A protein and the small-molecule ligand that binds it are described below.
Small molecule (SMILES): OC[C@H]1OC=C(O)[C@@H]1O

Sequence of chain 1.B:
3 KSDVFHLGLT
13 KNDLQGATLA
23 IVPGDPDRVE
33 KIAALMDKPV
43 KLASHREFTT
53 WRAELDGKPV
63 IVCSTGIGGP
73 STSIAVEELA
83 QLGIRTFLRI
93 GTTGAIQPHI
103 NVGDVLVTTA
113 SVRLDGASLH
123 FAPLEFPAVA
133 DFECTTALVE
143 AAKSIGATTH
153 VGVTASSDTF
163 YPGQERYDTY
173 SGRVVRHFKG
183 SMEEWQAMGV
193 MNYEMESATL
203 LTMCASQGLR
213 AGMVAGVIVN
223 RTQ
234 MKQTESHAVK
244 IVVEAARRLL

Binding-site contacts:
Ligand atom C2 contacts residue ARG91 of chain 1.B at 3.7 Å.
Ligand atom C2 contacts residue URF1 of chain 1.J at 3.9 Å.
Ligand atom C1 contacts residue GLU196 of chain 1.B at 3.7 Å.
Ligand atom O3 contacts residue ILE69 of chain 1.B at 3.3 Å.
Ligand atom O4 contacts residue URF1 of chain 1.J at 2.7 Å (h-bond).
Ligand atom O5 contacts residue URF1 of chain 1.J at 3.8 Å.
Ligand atom C4 contacts residue ARG48 of chain 1.A at 4.0 Å.
Ligand atom C3 contacts residue ILE69 of chain 1.B at 4.0 Å (hydrophobic).
Ligand atom O5 contacts residue PHE162 of chain 1.B at 3.9 Å.
Ligand atom O2 contacts residue SO41 of chain 1.K at 3.3 Å (h-bond).
Ligand atom C1 contacts residue ARG91 of chain 1.B at 4.0 Å.
Ligand atom C4 contacts residue SO41 of chain 1.K at 3.4 Å.
Ligand atom O4 contacts residue THR94 of chain 1.B at 3.4 Å (h-bond).
Ligand atom C1 contacts residue THR94 of chain 1.B at 2.9 Å.
Ligand atom O3 contacts residue ARG48 of chain 1.A at 4.1 Å.
Ligand atom C5 contacts residue PHE162 of chain 1.B at 4.0 Å (hydrophobic).
Ligand atom C5 contacts residue ILE69 of chain 1.B at 4.0 Å (hydrophobic).
Ligand atom C5 contacts residue HIS8 of chain 1.A at 3.5 Å.
Ligand atom C2 contacts residue GLU196 of chain 1.B at 3.9 Å.
Ligand atom O2 contacts residue GLU198 of chain 1.B at 2.2 Å (salt-bridge).
Ligand atom O5 contacts residue ARG48 of chain 1.A at 4.0 Å.
Ligand atom C5 contacts residue URF1 of chain 1.J at 3.7 Å.
Ligand atom O3 contacts residue SO41 of chain 1.K at 2.5 Å (h-bond).
Ligand atom C4 contacts residue URF1 of chain 1.J at 3.7 Å.
Ligand atom O5 contacts residue HIS8 of chain 1.A at 2.8 Å (h-bond).
Ligand atom C2 contacts residue SO41 of chain 1.K at 3.0 Å.
Ligand atom O2 contacts residue ARG91 of chain 1.B at 2.9 Å (salt-bridge).
Ligand atom O3 contacts residue GLU198 of chain 1.B at 2.6 Å (salt-bridge).
Ligand atom O4 contacts residue SO41 of chain 1.K at 3.1 Å (h-bond).
Ligand atom C3 contacts residue SO41 of chain 1.K at 3.4 Å.
Ligand atom O2 contacts residue MET197 of chain 1.B at 2.7 Å (h-bond).
Ligand atom C1 contacts residue URF1 of chain 1.J at 2.9 Å.
Ligand atom O5 contacts residue PHE7 of chain 1.A at 3.9 Å.
Ligand atom C2 contacts residue GLU198 of chain 1.B at 3.2 Å.
Ligand atom C3 contacts residue GLU198 of chain 1.B at 3.4 Å.
Ligand atom C1 contacts residue SO41 of chain 1.K at 2.9 Å.
Ligand atom C3 contacts residue MET197 of chain 1.B at 4.0 Å (hydrophobic).
Ligand atom C2 contacts residue MET197 of chain 1.B at 3.5 Å (hydrophobic).
Ligand atom C2 contacts residue THR94 of chain 1.B at 4.0 Å.
Ligand atom O2 contacts residue GLU196 of chain 1.B at 3.4 Å.

Sequence of chain 1.A:
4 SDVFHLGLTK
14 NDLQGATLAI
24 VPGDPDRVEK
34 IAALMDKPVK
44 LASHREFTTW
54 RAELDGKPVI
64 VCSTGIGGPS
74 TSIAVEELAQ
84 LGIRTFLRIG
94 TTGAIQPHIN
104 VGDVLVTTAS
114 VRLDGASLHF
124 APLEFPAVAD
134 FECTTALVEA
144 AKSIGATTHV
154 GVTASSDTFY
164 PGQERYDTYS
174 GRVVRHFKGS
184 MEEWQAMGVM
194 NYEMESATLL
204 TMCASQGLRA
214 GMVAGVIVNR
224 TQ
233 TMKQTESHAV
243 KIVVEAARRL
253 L